Sequence of chain 1.BB:
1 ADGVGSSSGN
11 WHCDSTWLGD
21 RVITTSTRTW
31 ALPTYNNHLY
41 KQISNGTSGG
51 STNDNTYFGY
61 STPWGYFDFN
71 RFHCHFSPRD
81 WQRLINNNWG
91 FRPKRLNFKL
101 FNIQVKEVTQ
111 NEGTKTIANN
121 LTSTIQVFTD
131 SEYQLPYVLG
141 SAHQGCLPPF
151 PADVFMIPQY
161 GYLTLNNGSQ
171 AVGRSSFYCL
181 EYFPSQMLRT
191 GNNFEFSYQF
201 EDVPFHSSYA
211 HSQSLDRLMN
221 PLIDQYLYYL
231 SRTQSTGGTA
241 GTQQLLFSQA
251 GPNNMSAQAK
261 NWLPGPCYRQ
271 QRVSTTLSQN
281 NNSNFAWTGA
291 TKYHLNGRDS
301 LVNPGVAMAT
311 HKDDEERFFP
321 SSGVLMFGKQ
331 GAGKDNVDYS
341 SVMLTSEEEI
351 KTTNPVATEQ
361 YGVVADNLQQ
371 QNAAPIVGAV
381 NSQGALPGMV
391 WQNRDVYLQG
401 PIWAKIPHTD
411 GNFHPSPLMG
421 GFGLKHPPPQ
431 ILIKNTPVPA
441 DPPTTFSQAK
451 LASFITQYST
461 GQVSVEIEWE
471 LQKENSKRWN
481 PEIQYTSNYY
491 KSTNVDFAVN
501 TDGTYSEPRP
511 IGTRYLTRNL

Sequence of chain 1.ZA:
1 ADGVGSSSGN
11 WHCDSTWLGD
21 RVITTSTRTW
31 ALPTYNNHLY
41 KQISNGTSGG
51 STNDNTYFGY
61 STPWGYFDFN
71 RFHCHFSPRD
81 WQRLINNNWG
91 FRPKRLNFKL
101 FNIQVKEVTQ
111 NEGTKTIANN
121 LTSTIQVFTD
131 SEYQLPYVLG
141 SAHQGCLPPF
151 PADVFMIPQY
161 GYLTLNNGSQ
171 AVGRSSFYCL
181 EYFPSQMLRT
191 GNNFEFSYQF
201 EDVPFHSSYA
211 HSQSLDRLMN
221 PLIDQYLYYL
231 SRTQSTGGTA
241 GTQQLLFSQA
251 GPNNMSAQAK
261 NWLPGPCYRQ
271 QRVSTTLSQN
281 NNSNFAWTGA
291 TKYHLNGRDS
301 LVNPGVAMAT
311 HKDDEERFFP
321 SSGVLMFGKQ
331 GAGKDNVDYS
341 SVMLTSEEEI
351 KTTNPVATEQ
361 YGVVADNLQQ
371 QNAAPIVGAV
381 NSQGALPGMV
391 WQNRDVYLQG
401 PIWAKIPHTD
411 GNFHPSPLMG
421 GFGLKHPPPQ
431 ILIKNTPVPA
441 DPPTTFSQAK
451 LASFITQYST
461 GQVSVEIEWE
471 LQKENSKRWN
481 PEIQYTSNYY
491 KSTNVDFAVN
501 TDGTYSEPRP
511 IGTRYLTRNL

Binding-site contacts:
Ligand atom O2 contacts residue SER256 of chain 1.BB at 4.0 Å.
Ligand atom O1 contacts residue TRP287 of chain 1.ZA at 3.0 Å (h-bond).
Ligand atom O3 contacts residue TRP287 of chain 1.ZA at 3.8 Å.
Ligand atom O3 contacts residue ASN254 of chain 1.BB at 3.8 Å.
Ligand atom O4 contacts residue TRP287 of chain 1.ZA at 2.1 Å.
Ligand atom O2 contacts residue ASN254 of chain 1.BB at 4.0 Å.
Ligand atom C3 contacts residue ASN254 of chain 1.BB at 4.1 Å.
Ligand atom C2 contacts residue TRP287 of chain 1.ZA at 3.8 Å (hydrophobic).
Ligand atom C5 contacts residue TRP287 of chain 1.ZA at 3.9 Å (hydrophobic).
Ligand atom O5 contacts residue TRP287 of chain 1.ZA at 3.3 Å.
Ligand atom O2 contacts residue ASN55 of chain 1.ZA at 3.5 Å (h-bond).
Ligand atom O2 contacts residue THR52 of chain 1.ZA at 4.4 Å.
Ligand atom C1 contacts residue TRP287 of chain 1.ZA at 3.8 Å (hydrophobic).
Ligand atom C3 contacts residue TRP287 of chain 1.ZA at 4.3 Å (hydrophobic).
Ligand atom C4 contacts residue TRP287 of chain 1.ZA at 3.4 Å (hydrophobic).
Ligand atom O3 contacts residue ALA257 of chain 1.BB at 4.5 Å.
Ligand atom C6 contacts residue TRP287 of chain 1.ZA at 3.8 Å (hydrophobic).

This small molecule binds to this protein.
Small molecule (SMILES): OC[C@H]1O[C@@H](O)[C@H](O)[C@@H](O)[C@H]1O